Sequence of chain 1.K:
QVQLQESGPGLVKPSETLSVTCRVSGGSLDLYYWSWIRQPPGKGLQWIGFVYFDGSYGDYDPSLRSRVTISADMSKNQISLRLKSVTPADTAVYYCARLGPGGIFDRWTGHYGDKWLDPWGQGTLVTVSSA

Binding-site contacts:
Ligand atom C3 contacts residue ASP30 of chain 1.K at 3.9 Å.
Ligand atom C2 contacts residue ASP30 of chain 1.K at 3.9 Å.
Ligand atom C7 contacts residue SER28 of chain 1.K at 4.0 Å.
Ligand atom O5 contacts residue ASP30 of chain 1.K at 4.2 Å.
Ligand atom N2 contacts residue ASN311 of chain 1.E at 2.9 Å (h-bond).
Ligand atom O7 contacts residue NAG1 of chain 1.OB at 3.7 Å.
Ligand atom C5 contacts residue ASN311 of chain 1.E at 3.7 Å.
Ligand atom C4 contacts residue ASN311 of chain 1.E at 4.2 Å.
Ligand atom O6 contacts residue NAG1 of chain 1.GA at 3.6 Å.
Ligand atom N2 contacts residue SER28 of chain 1.K at 4.2 Å.
Ligand atom C7 contacts residue ASN311 of chain 1.E at 3.7 Å.
Ligand atom C2 contacts residue NAG1 of chain 1.GA at 4.0 Å.
Ligand atom O5 contacts residue NAG1 of chain 1.GA at 3.2 Å (h-bond).
Ligand atom C7 contacts residue NAG1 of chain 1.OB at 3.9 Å.
Ligand atom C5 contacts residue NAG1 of chain 1.GA at 4.1 Å.
Ligand atom N2 contacts residue ASP30 of chain 1.K at 3.9 Å.
Ligand atom C8 contacts residue ASN311 of chain 1.E at 4.2 Å.
Ligand atom C3 contacts residue ASN311 of chain 1.E at 3.8 Å.
Ligand atom O5 contacts residue ASN311 of chain 1.E at 2.4 Å (h-bond).
Ligand atom O6 contacts residue GLY27 of chain 1.K at 4.1 Å.
Ligand atom C5 contacts residue ASP30 of chain 1.K at 4.0 Å.
Ligand atom O3 contacts residue SER28 of chain 1.K at 3.5 Å (h-bond).
Ligand atom C4 contacts residue SER28 of chain 1.K at 4.2 Å.
Ligand atom O6 contacts residue ASN311 of chain 1.E at 4.3 Å.
Ligand atom C3 contacts residue SER28 of chain 1.K at 3.8 Å.
Ligand atom C1 contacts residue ASN311 of chain 1.E at 1.4 Å.
Ligand atom O6 contacts residue ARG455 of chain 1.E at 3.4 Å.
Ligand atom O5 contacts residue SER28 of chain 1.K at 4.2 Å.
Ligand atom C1 contacts residue ASP30 of chain 1.K at 3.5 Å.
Ligand atom O7 contacts residue MET74 of chain 1.K at 4.2 Å.
Ligand atom C4 contacts residue NAG1 of chain 1.GA at 4.1 Å.
Ligand atom C2 contacts residue ASN311 of chain 1.E at 2.5 Å.
Ligand atom C8 contacts residue NAG1 of chain 1.OB at 3.3 Å.
Ligand atom C2 contacts residue SER28 of chain 1.K at 3.7 Å.
Ligand atom O7 contacts residue ASN77 of chain 1.K at 3.9 Å.
Ligand atom O7 contacts residue SER28 of chain 1.K at 3.3 Å.
Ligand atom C1 contacts residue NAG1 of chain 1.GA at 3.9 Å.
Ligand atom O4 contacts residue SER28 of chain 1.K at 3.5 Å.
Ligand atom C6 contacts residue NAG1 of chain 1.GA at 3.7 Å.
Ligand atom C1 contacts residue SER28 of chain 1.K at 4.0 Å.

The protein below binds the small molecule below.
Small molecule (SMILES): CC(=O)N[C@H]1[C@H](O[C@H]2[C@H](O)[C@@H](NC(C)=O)CO[C@@H]2CO)O[C@H](CO)[C@@H](O)[C@@H]1O

Sequence of chain 1.E:
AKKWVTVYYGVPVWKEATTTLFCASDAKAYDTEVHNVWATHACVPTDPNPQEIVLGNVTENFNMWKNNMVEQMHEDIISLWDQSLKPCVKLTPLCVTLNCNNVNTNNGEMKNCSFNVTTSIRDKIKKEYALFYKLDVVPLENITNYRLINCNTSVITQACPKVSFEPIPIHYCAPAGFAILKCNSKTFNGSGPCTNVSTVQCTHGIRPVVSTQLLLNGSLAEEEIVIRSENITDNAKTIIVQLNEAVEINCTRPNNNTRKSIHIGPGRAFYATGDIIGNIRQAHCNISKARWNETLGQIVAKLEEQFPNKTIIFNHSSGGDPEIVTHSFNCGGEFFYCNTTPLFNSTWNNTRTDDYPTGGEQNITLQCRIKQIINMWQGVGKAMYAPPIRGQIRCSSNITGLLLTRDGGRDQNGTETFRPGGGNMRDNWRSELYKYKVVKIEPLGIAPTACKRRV